The protein below binds the small molecule below.
Small molecule (SMILES): CC(=O)N[C@@H](CCCNC(=O)CP(=O)(O)O)C(=O)O

Binding-site contacts:
Ligand atom O3P contacts residue TRP97 of chain 1.A at 3.6 Å (h-bond).
Ligand atom O1P contacts residue SER69 of chain 3.A at 3.8 Å.
Ligand atom O3P contacts residue ARG71 of chain 3.A at 2.8 Å (salt-bridge).
Ligand atom N2 contacts residue LEU315 of chain 3.A at 2.6 Å (h-bond).
Ligand atom O2P contacts residue ARG71 of chain 3.A at 3.6 Å.
Ligand atom C2 contacts residue GLU112 of chain 1.A at 3.3 Å.
Ligand atom O1 contacts residue PHE134 of chain 3.A at 3.8 Å.
Ligand atom C3 contacts residue LEU315 of chain 3.A at 3.4 Å (hydrophobic).
Ligand atom O2 contacts residue HIS168 of chain 3.A at 2.7 Å (h-bond).
Ligand atom O2 contacts residue THR72 of chain 3.A at 3.4 Å (h-bond).
Ligand atom O1P contacts residue TRP97 of chain 1.A at 2.7 Å (h-bond).
Ligand atom C4 contacts residue LEU315 of chain 3.A at 3.5 Å (hydrophobic).
Ligand atom CD contacts residue CYS314 of chain 3.A at 3.5 Å (hydrophobic).
Ligand atom O contacts residue ASN205 of chain 3.A at 3.7 Å.
Ligand atom O2P contacts residue THR72 of chain 3.A at 2.6 Å (h-bond).
Ligand atom CD contacts residue LEU315 of chain 3.A at 3.4 Å (hydrophobic).
Ligand atom CD contacts residue VAL208 of chain 3.A at 3.8 Å (hydrophobic).
Ligand atom C contacts residue LYS272 of chain 3.A at 3.6 Å.
Ligand atom P contacts residue ARG71 of chain 3.A at 3.7 Å.
Ligand atom OXT contacts residue LYS272 of chain 3.A at 2.7 Å (salt-bridge).
Ligand atom O2 contacts residue ARG132 of chain 3.A at 3.1 Å (salt-bridge).
Ligand atom P contacts residue MET70 of chain 3.A at 3.7 Å.
Ligand atom O1P contacts residue ARG132 of chain 3.A at 2.4 Å (salt-bridge).
Ligand atom O1 contacts residue TRP97 of chain 1.A at 3.5 Å.
Ligand atom CD contacts residue GLU164 of chain 3.A at 3.5 Å.
Ligand atom O3P contacts residue MET70 of chain 3.A at 2.9 Å (h-bond).
Ligand atom O2 contacts residue ARG342 of chain 3.A at 3.3 Å (salt-bridge).
Ligand atom O2 contacts residue GLU164 of chain 3.A at 3.6 Å.
Ligand atom CD contacts residue HIS168 of chain 3.A at 3.8 Å.
Ligand atom O2P contacts residue ARG132 of chain 3.A at 3.2 Å (salt-bridge).
Ligand atom C4 contacts residue ARG71 of chain 3.A at 3.2 Å.
Ligand atom P contacts residue TRP97 of chain 1.A at 3.8 Å.
Ligand atom O contacts residue GLU164 of chain 3.A at 2.6 Å (salt-bridge).
Ligand atom C3 contacts residue HIS168 of chain 3.A at 3.8 Å.
Ligand atom CG contacts residue GLU164 of chain 3.A at 2.8 Å.
Ligand atom C1 contacts residue TRP97 of chain 1.A at 3.7 Å (hydrophobic).
Ligand atom C contacts residue GLU164 of chain 3.A at 3.8 Å.
Ligand atom P contacts residue ARG132 of chain 3.A at 3.4 Å.
Ligand atom O2P contacts residue MET70 of chain 3.A at 3.6 Å (h-bond).
Ligand atom O2P contacts residue SER69 of chain 3.A at 2.6 Å (h-bond).

Sequence of chain 3.A:
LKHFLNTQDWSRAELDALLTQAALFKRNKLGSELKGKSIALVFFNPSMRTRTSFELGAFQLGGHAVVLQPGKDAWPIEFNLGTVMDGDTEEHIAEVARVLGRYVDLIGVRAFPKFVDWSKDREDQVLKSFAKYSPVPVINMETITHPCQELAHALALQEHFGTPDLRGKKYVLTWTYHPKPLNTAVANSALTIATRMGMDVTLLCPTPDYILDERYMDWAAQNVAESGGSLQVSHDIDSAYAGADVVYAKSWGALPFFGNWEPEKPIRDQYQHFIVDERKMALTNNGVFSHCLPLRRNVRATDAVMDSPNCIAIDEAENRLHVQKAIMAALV

Sequence of chain 1.A:
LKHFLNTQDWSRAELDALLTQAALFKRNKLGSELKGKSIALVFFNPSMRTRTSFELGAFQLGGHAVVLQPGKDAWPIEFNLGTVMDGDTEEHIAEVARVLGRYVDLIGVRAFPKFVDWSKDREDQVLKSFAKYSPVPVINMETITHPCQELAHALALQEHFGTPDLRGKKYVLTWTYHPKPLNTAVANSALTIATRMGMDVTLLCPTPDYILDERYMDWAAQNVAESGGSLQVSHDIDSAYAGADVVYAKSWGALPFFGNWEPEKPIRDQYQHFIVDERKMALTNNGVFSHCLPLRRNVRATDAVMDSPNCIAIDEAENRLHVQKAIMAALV